Sequence of chain 1.A:
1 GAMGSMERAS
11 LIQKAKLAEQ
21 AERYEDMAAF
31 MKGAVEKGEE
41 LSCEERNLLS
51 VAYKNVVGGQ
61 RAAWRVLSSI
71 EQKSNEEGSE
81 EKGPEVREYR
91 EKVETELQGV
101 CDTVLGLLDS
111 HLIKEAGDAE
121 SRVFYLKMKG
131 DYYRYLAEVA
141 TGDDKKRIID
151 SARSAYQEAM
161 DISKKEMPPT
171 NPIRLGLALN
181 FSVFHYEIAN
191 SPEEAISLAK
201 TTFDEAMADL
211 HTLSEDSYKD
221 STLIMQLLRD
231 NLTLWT

A protein and the small-molecule ligand that binds it are described below.
Small molecule (SMILES): CC(C)[C@H](NC(=O)[C@@H](NC(=O)[C@H](C)NC(=O)[C@@H]1CCCN1C(=O)[C@@H](N)Cc1ccccc1)[C@@H](C)OP(=O)(O)O)C(=O)O

Binding-site contacts:
Ligand atom O3P contacts residue ARG134 of chain 1.A at 2.8 Å (salt-bridge).
Ligand atom O contacts residue VAL183 of chain 1.A at 3.4 Å.
Ligand atom O contacts residue ASN231 of chain 1.A at 2.8 Å (h-bond).
Ligand atom CA contacts residue LEU179 of chain 1.A at 3.7 Å (hydrophobic).
Ligand atom CE2 contacts residue ARG65 of chain 1.A at 3.8 Å.
Ligand atom P contacts residue ARG61 of chain 1.A at 3.5 Å.
Ligand atom O1P contacts residue ARG61 of chain 1.A at 2.9 Å (salt-bridge).
Ligand atom N contacts residue ASN231 of chain 1.A at 2.9 Å (h-bond).
Ligand atom N contacts residue LEU179 of chain 1.A at 3.8 Å.
Ligand atom CB contacts residue ASN231 of chain 1.A at 3.5 Å.
Ligand atom CG2 contacts residue VAL183 of chain 1.A at 3.7 Å (hydrophobic).
Ligand atom O contacts residue LEU179 of chain 1.A at 3.5 Å.
Ligand atom CZ contacts residue ARG65 of chain 1.A at 3.3 Å.
Ligand atom O3P contacts residue TYR135 of chain 1.A at 2.6 Å (h-bond).
Ligand atom O contacts residue LYS54 of chain 1.A at 2.9 Å (salt-bridge).
Ligand atom O2P contacts residue ARG61 of chain 1.A at 2.8 Å (salt-bridge).
Ligand atom C contacts residue ASN231 of chain 1.A at 3.8 Å.
Ligand atom CA contacts residue ASN180 of chain 1.A at 3.3 Å.
Ligand atom CG contacts residue VAL183 of chain 1.A at 3.9 Å (hydrophobic).
Ligand atom P contacts residue TYR135 of chain 1.A at 3.7 Å.
Ligand atom CG2 contacts residue FSC1 of chain 1.C at 3.7 Å.
Ligand atom CB contacts residue ASN180 of chain 1.A at 3.4 Å.
Ligand atom C contacts residue ASN180 of chain 1.A at 3.6 Å.
Ligand atom P contacts residue ARG134 of chain 1.A at 3.8 Å.
Ligand atom N contacts residue ASN180 of chain 1.A at 2.9 Å (h-bond).
Ligand atom CG2 contacts residue ASN180 of chain 1.A at 3.8 Å.
Ligand atom CG1 contacts residue FSC1 of chain 1.C at 3.7 Å.
Ligand atom OXT contacts residue LYS127 of chain 1.A at 2.8 Å (salt-bridge).
Ligand atom C contacts residue LEU179 of chain 1.A at 3.7 Å (hydrophobic).
Ligand atom CE1 contacts residue ARG65 of chain 1.A at 3.7 Å.
Ligand atom C contacts residue LYS127 of chain 1.A at 3.7 Å.
Ligand atom C contacts residue LYS54 of chain 1.A at 3.7 Å.
Ligand atom O contacts residue FSC1 of chain 1.C at 3.8 Å.
Ligand atom CA contacts residue ASN231 of chain 1.A at 3.8 Å.
Ligand atom O1P contacts residue ARG134 of chain 1.A at 2.9 Å (salt-bridge).
Ligand atom CG1 contacts residue GLY176 of chain 1.A at 3.5 Å.
Ligand atom CA contacts residue ASN231 of chain 1.A at 3.5 Å.
Ligand atom OXT contacts residue ASN180 of chain 1.A at 2.8 Å (h-bond).
Ligand atom C contacts residue ASN231 of chain 1.A at 3.6 Å.
Ligand atom CG2 contacts residue ARG134 of chain 1.A at 3.8 Å.